Sequence of chain 1.B:
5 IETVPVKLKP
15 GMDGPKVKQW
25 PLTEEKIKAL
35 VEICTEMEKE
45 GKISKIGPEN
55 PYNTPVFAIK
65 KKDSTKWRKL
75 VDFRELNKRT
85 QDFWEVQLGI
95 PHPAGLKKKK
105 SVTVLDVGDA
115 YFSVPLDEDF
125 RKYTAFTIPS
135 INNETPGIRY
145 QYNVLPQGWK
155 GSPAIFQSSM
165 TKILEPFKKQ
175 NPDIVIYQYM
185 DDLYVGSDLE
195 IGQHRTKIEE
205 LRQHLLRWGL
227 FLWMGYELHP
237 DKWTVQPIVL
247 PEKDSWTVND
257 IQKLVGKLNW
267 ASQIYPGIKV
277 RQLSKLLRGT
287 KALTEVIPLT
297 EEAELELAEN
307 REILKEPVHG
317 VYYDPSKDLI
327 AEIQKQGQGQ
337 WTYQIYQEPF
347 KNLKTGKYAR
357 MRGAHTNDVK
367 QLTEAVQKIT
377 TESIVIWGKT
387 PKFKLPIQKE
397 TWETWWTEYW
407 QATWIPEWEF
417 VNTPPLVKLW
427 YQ

Binding-site contacts:
Ligand atom CAZ contacts residue TYR320 of chain 1.A at 3.6 Å (hydrophobic).
Ligand atom OAU contacts residue VAL181 of chain 1.A at 3.8 Å.
Ligand atom CAC contacts residue TYR190 of chain 1.A at 3.6 Å (hydrophobic).
Ligand atom NAT contacts residue LYS103 of chain 1.A at 2.5 Å (salt-bridge).
Ligand atom OAW contacts residue VAL108 of chain 1.A at 3.7 Å.
Ligand atom NAS contacts residue VAL181 of chain 1.A at 3.6 Å.
Ligand atom CAH contacts residue TYR320 of chain 1.A at 3.8 Å (hydrophobic).
Ligand atom CAB contacts residue LEU102 of chain 1.A at 3.8 Å (hydrophobic).
Ligand atom OAV contacts residue GLU28 of chain 1.B at 3.5 Å (salt-bridge).
Ligand atom CBA contacts residue LYS103 of chain 1.A at 3.2 Å.
Ligand atom CAP contacts residue GLU138 of chain 1.B at 3.0 Å.
Ligand atom NAD contacts residue PHE229 of chain 1.A at 3.2 Å.
Ligand atom CAE contacts residue HIS237 of chain 1.A at 3.4 Å.
Ligand atom CAJ contacts residue VAL108 of chain 1.A at 3.8 Å (hydrophobic).
Ligand atom OAV contacts residue ILE135 of chain 1.B at 3.8 Å.
Ligand atom CAI contacts residue LEU102 of chain 1.A at 3.6 Å (hydrophobic).
Ligand atom CAZ contacts residue VAL108 of chain 1.A at 3.8 Å (hydrophobic).
Ligand atom CAA contacts residue ILE182 of chain 1.A at 3.8 Å (hydrophobic).
Ligand atom CAC contacts residue LEU236 of chain 1.A at 3.7 Å (hydrophobic).
Ligand atom NAD contacts residue LEU236 of chain 1.A at 3.3 Å (h-bond).
Ligand atom CAB contacts residue TYR183 of chain 1.A at 3.9 Å (hydrophobic).
Ligand atom CAA contacts residue TYR190 of chain 1.A at 3.7 Å (hydrophobic).
Ligand atom CAJ contacts residue TYR190 of chain 1.A at 3.5 Å (hydrophobic).
Ligand atom CAF contacts residue TYR190 of chain 1.A at 3.8 Å (hydrophobic).
Ligand atom OAU contacts residue TYR183 of chain 1.A at 3.8 Å.
Ligand atom CAA contacts residue TYR183 of chain 1.A at 3.6 Å (hydrophobic).
Ligand atom CAH contacts residue LYS103 of chain 1.A at 3.0 Å.
Ligand atom NAD contacts residue PRO238 of chain 1.A at 3.7 Å.
Ligand atom NAT contacts residue LEU102 of chain 1.A at 3.6 Å.
Ligand atom CBB contacts residue LYS103 of chain 1.A at 3.4 Å.
Ligand atom CAG contacts residue PRO238 of chain 1.A at 3.6 Å (hydrophobic).
Ligand atom CAM contacts residue GLU138 of chain 1.B at 3.3 Å.
Ligand atom NAD contacts residue HIS237 of chain 1.A at 3.2 Å (h-bond).
Ligand atom CAK contacts residue GLU28 of chain 1.B at 3.9 Å.
Ligand atom CAE contacts residue PHE229 of chain 1.A at 3.8 Å (hydrophobic).
Ligand atom NAQ contacts residue VAL181 of chain 1.A at 3.8 Å.
Ligand atom CBC contacts residue VAL181 of chain 1.A at 3.5 Å (hydrophobic).
Ligand atom NAR contacts residue LYS103 of chain 1.A at 3.3 Å (salt-bridge).
Ligand atom CAE contacts residue TYR320 of chain 1.A at 3.6 Å (hydrophobic).
Ligand atom CAG contacts residue TYR320 of chain 1.A at 3.4 Å (hydrophobic).

This protein binds this small molecule.
Small molecule (SMILES): COc1nc(Nc2ccc(C#N)c(OCCC(C)C)c2)nc(OCCN2CCOCC2)n1

Sequence of chain 1.A:
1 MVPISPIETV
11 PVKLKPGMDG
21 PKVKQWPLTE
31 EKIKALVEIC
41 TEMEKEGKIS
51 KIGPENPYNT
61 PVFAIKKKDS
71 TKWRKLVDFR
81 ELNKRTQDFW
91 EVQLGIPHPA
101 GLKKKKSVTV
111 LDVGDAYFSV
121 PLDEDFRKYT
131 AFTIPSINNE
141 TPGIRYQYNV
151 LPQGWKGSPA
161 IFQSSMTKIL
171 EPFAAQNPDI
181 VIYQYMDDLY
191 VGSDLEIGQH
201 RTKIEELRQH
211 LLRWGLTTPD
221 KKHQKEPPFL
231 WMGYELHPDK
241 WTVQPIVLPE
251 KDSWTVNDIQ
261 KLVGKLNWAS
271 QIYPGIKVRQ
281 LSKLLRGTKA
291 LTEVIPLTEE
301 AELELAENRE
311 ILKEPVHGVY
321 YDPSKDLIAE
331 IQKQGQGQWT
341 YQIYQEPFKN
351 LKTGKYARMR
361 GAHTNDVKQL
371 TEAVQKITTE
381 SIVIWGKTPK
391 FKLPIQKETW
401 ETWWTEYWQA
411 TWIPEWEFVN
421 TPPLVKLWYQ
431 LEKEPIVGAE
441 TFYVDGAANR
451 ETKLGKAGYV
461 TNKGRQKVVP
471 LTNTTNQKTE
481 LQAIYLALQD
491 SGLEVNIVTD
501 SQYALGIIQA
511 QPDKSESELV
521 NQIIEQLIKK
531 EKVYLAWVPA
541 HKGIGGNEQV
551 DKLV